A protein and the small-molecule ligand that binds it are described below.
Small molecule (SMILES): CC(=O)N[C@@H]1[C@@H](O)[C@H](O)[C@@H](CO)O[C@H]1O

Sequence of chain 1.A:
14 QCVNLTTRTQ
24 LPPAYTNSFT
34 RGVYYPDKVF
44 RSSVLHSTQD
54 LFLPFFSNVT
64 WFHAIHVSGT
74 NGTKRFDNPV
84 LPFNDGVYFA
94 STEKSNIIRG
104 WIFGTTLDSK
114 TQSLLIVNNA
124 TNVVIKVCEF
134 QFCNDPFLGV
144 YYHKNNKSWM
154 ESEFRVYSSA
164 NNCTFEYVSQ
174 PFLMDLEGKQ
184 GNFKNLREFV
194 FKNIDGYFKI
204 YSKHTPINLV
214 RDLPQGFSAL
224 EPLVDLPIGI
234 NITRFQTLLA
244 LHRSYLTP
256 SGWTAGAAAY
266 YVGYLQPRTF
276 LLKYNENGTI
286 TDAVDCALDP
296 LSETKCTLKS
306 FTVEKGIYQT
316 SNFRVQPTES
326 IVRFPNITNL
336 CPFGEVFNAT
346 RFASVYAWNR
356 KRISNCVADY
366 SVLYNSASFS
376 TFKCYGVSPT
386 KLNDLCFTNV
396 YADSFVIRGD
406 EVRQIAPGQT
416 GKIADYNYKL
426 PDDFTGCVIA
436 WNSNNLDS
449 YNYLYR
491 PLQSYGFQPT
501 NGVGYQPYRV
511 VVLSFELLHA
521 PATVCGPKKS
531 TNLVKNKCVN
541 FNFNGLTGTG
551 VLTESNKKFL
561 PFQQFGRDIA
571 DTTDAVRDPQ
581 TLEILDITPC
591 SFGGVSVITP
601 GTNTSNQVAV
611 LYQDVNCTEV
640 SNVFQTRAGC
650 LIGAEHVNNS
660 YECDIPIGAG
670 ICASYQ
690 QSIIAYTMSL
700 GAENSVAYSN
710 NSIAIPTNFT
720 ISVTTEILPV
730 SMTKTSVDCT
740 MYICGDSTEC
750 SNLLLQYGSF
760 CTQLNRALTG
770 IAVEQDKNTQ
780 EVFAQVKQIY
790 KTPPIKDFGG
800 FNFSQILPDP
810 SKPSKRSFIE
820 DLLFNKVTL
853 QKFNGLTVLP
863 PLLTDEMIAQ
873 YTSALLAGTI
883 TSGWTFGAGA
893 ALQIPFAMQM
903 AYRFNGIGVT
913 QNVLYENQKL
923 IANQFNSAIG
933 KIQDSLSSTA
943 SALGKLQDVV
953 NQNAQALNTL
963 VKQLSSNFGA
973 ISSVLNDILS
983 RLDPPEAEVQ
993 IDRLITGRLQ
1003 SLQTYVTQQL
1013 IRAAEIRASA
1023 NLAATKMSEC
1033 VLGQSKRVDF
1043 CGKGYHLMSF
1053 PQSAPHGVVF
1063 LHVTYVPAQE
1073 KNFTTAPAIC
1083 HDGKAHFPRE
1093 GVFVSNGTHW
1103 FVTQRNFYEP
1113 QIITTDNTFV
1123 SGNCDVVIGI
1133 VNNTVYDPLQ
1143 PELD

Binding-site contacts:
Ligand atom C6 contacts residue TYR28 of chain 1.A at 4.3 Å (hydrophobic).
Ligand atom C8 contacts residue ASN30 of chain 1.A at 4.4 Å.
Ligand atom C3 contacts residue ASN61 of chain 1.A at 3.9 Å.
Ligand atom C2 contacts residue ASN61 of chain 1.A at 2.7 Å.
Ligand atom C7 contacts residue ASN61 of chain 1.A at 3.6 Å.
Ligand atom O5 contacts residue TYR28 of chain 1.A at 3.8 Å.
Ligand atom C5 contacts residue TYR28 of chain 1.A at 4.3 Å (hydrophobic).
Ligand atom O7 contacts residue ASN61 of chain 1.A at 3.7 Å.
Ligand atom C4 contacts residue ASN61 of chain 1.A at 4.3 Å.
Ligand atom C1 contacts residue TYR28 of chain 1.A at 4.0 Å (hydrophobic).
Ligand atom O5 contacts residue ASN61 of chain 1.A at 2.4 Å (h-bond).
Ligand atom C1 contacts residue ASN61 of chain 1.A at 1.5 Å.
Ligand atom N2 contacts residue ASN61 of chain 1.A at 3.1 Å (h-bond).
Ligand atom C5 contacts residue ASN61 of chain 1.A at 3.6 Å.